Sequence of chain 1.A:
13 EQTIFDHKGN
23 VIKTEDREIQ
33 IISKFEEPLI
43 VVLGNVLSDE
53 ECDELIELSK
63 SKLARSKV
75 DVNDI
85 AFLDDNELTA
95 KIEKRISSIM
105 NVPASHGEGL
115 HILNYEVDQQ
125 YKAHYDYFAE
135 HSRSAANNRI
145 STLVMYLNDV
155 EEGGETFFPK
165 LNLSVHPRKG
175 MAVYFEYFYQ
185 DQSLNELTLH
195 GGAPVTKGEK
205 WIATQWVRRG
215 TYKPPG

This protein binds this small molecule.
Small molecule (SMILES): O=C(O)CCC(=O)C(=O)O

Binding-site contacts:
Ligand atom O1 contacts residue THR208 of chain 1.A at 4.1 Å.
Ligand atom O5 contacts residue HIS128 of chain 1.A at 3.1 Å (h-bond).
Ligand atom C5 contacts residue TYR119 of chain 1.A at 3.7 Å (hydrophobic).
Ligand atom O1 contacts residue TRP210 of chain 1.A at 3.1 Å (h-bond).
Ligand atom O4 contacts residue TYR119 of chain 1.A at 2.6 Å (h-bond).
Ligand atom C2 contacts residue TYR125 of chain 1.A at 3.8 Å (hydrophobic).
Ligand atom C1 contacts residue ASP130 of chain 1.A at 4.2 Å.
Ligand atom C1 contacts residue HIS128 of chain 1.A at 4.2 Å.
Ligand atom O1 contacts residue HIS194 of chain 1.A at 3.7 Å.
Ligand atom C1 contacts residue TRP210 of chain 1.A at 3.9 Å (hydrophobic).
Ligand atom C5 contacts residue THR160 of chain 1.A at 3.7 Å.
Ligand atom O2 contacts residue CO1 of chain 1.C at 3.9 Å.
Ligand atom C5 contacts residue ILE206 of chain 1.A at 4.0 Å (hydrophobic).
Ligand atom C3 contacts residue TYR119 of chain 1.A at 4.1 Å (hydrophobic).
Ligand atom O4 contacts residue GLY196 of chain 1.A at 3.9 Å.
Ligand atom C1 contacts residue TYR125 of chain 1.A at 3.9 Å (hydrophobic).
Ligand atom O5 contacts residue CO1 of chain 1.C at 2.1 Å.
Ligand atom O2 contacts residue THR208 of chain 1.A at 2.9 Å (h-bond).
Ligand atom O3 contacts residue LYS204 of chain 1.A at 2.7 Å (salt-bridge).
Ligand atom O2 contacts residue TRP210 of chain 1.A at 3.5 Å.
Ligand atom O3 contacts residue THR160 of chain 1.A at 2.6 Å (h-bond).
Ligand atom C2 contacts residue HIS194 of chain 1.A at 3.8 Å.
Ligand atom O1 contacts residue CO1 of chain 1.C at 2.0 Å.
Ligand atom C2 contacts residue CO1 of chain 1.C at 2.8 Å.
Ligand atom C3 contacts residue ILE206 of chain 1.A at 3.7 Å (hydrophobic).
Ligand atom O4 contacts residue ILE206 of chain 1.A at 3.4 Å.
Ligand atom C4 contacts residue GLY196 of chain 1.A at 4.1 Å.
Ligand atom C3 contacts residue TYR125 of chain 1.A at 4.0 Å (hydrophobic).
Ligand atom C2 contacts residue HIS128 of chain 1.A at 3.9 Å.
Ligand atom C5 contacts residue LYS204 of chain 1.A at 3.2 Å.
Ligand atom C5 contacts residue GLY196 of chain 1.A at 3.7 Å.
Ligand atom O3 contacts residue GLY196 of chain 1.A at 3.9 Å.
Ligand atom O5 contacts residue TYR125 of chain 1.A at 3.9 Å.
Ligand atom O1 contacts residue HIS128 of chain 1.A at 3.7 Å.
Ligand atom O5 contacts residue HIS194 of chain 1.A at 2.9 Å.
Ligand atom O4 contacts residue LYS204 of chain 1.A at 2.9 Å (salt-bridge).
Ligand atom C1 contacts residue THR208 of chain 1.A at 4.0 Å.
Ligand atom O1 contacts residue ASP130 of chain 1.A at 3.0 Å (salt-bridge).
Ligand atom C3 contacts residue VAL148 of chain 1.A at 4.0 Å (hydrophobic).
Ligand atom C1 contacts residue CO1 of chain 1.C at 2.7 Å.